A protein and the small-molecule ligand that binds it are described below.
Small molecule (SMILES): Cc1ccc(NC(=O)c2ccc(CN3CCN(C)CC3)cc2)cc1Nc1nccc(-c2cccnc2)n1

Binding-site contacts:
Ligand atom C25 contacts residue ASP159 of chain 1.A at 3.4 Å.
Ligand atom C9 contacts residue PHE160 of chain 1.A at 3.7 Å (hydrophobic).
Ligand atom C11 contacts residue PHE160 of chain 1.A at 3.3 Å (hydrophobic).
Ligand atom C4 contacts residue MET96 of chain 1.A at 3.7 Å (hydrophobic).
Ligand atom C23 contacts residue ASP159 of chain 1.A at 3.5 Å.
Ligand atom C50 contacts residue ILE138 of chain 1.A at 3.1 Å (hydrophobic).
Ligand atom C18 contacts residue ILE91 of chain 1.A at 3.5 Å (hydrophobic).
Ligand atom C2 contacts residue MET96 of chain 1.A at 3.1 Å (hydrophobic).
Ligand atom C53 contacts residue ASP159 of chain 1.A at 3.2 Å.
Ligand atom C17 contacts residue GLU64 of chain 1.A at 3.1 Å.
Ligand atom C54 contacts residue ILE138 of chain 1.A at 3.4 Å (hydrophobic).
Ligand atom C11 contacts residue VAL34 of chain 1.A at 3.7 Å (hydrophobic).
Ligand atom C52 contacts residue HIS139 of chain 1.A at 3.5 Å.
Ligand atom N8 contacts residue ALA47 of chain 1.A at 3.6 Å.
Ligand atom C20 contacts residue LYS49 of chain 1.A at 3.4 Å.
Ligand atom C22 contacts residue ASP159 of chain 1.A at 3.4 Å.
Ligand atom O29 contacts residue VAL77 of chain 1.A at 3.2 Å.
Ligand atom N10 contacts residue PHE160 of chain 1.A at 3.4 Å.
Ligand atom C20 contacts residue ALA47 of chain 1.A at 3.4 Å (hydrophobic).
Ligand atom N21 contacts residue GLU64 of chain 1.A at 2.9 Å (salt-bridge).
Ligand atom N51 contacts residue ILE138 of chain 1.A at 2.8 Å (h-bond).
Ligand atom C18 contacts residue LYS49 of chain 1.A at 3.5 Å.
Ligand atom N3 contacts residue PHE95 of chain 1.A at 3.6 Å.
Ligand atom O29 contacts residue ASP159 of chain 1.A at 2.8 Å (salt-bridge).
Ligand atom C6 contacts residue LEU148 of chain 1.A at 3.7 Å (hydrophobic).
Ligand atom N21 contacts residue MET68 of chain 1.A at 3.4 Å (h-bond).
Ligand atom C14 contacts residue THR93 of chain 1.A at 3.4 Å.
Ligand atom N51 contacts residue HIS139 of chain 1.A at 3.4 Å (h-bond).
Ligand atom C12 contacts residue PHE160 of chain 1.A at 3.6 Å (hydrophobic).
Ligand atom C19 contacts residue THR93 of chain 1.A at 3.6 Å.
Ligand atom C16 contacts residue GLU64 of chain 1.A at 3.4 Å.
Ligand atom C52 contacts residue ASP159 of chain 1.A at 3.2 Å.
Ligand atom N13 contacts residue THR93 of chain 1.A at 2.9 Å (h-bond).
Ligand atom C16 contacts residue MET68 of chain 1.A at 3.7 Å (hydrophobic).
Ligand atom O29 contacts residue ALA158 of chain 1.A at 3.4 Å.
Ligand atom C5 contacts residue LEU148 of chain 1.A at 3.7 Å (hydrophobic).
Ligand atom C2 contacts residue PHE95 of chain 1.A at 3.5 Å (hydrophobic).
Ligand atom N3 contacts residue MET96 of chain 1.A at 2.8 Å (h-bond).
Ligand atom C29 contacts residue GLU64 of chain 1.A at 3.6 Å.
Ligand atom C49 contacts residue ILE138 of chain 1.A at 3.4 Å (hydrophobic).

Sequence of chain 1.A:
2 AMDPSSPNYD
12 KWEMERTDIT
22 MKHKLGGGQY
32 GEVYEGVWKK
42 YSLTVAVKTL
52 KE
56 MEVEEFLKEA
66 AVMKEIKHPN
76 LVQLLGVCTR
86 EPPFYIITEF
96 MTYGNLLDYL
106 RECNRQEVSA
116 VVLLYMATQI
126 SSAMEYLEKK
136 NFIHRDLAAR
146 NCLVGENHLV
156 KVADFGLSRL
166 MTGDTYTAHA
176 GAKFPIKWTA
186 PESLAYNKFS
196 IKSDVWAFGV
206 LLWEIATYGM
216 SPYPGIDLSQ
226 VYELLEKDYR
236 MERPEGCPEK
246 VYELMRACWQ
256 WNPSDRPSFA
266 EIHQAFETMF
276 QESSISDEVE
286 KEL